Sequence of chain 1.B:
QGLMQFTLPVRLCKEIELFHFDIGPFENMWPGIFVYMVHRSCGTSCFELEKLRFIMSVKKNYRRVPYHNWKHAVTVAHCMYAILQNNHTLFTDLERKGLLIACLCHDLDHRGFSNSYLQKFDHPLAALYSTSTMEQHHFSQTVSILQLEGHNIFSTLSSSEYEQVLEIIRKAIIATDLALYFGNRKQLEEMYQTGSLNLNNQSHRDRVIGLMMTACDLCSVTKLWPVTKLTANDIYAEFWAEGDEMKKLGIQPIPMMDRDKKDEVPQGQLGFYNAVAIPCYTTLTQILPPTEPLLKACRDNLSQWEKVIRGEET

Binding-site contacts:
Ligand atom C11 contacts residue GLN280 of chain 1.B at 3.6 Å.
Ligand atom C19 contacts residue PRO266 of chain 1.B at 3.6 Å (hydrophobic).
Ligand atom C13 contacts residue MET267 of chain 1.B at 3.8 Å (hydrophobic).
Ligand atom C13 contacts residue GLY279 of chain 1.B at 3.4 Å.
Ligand atom N08 contacts residue PHE250 of chain 1.B at 3.5 Å.
Ligand atom N06 contacts residue PHE283 of chain 1.B at 3.8 Å.
Ligand atom N18 contacts residue MET267 of chain 1.B at 3.6 Å.
Ligand atom N18 contacts residue GLY279 of chain 1.B at 3.8 Å.
Ligand atom C23 contacts residue MET267 of chain 1.B at 3.8 Å (hydrophobic).
Ligand atom C02 contacts residue LEU229 of chain 1.B at 3.6 Å (hydrophobic).
Ligand atom C20 contacts residue PRO266 of chain 1.B at 3.8 Å (hydrophobic).
Ligand atom N17 contacts residue MET267 of chain 1.B at 3.7 Å.
Ligand atom CL05 contacts residue SER231 of chain 1.B at 3.6 Å.
Ligand atom C15 contacts residue GLY279 of chain 1.B at 3.5 Å.
Ligand atom C19 contacts residue MET267 of chain 1.B at 3.5 Å (hydrophobic).
Ligand atom C03 contacts residue PHE283 of chain 1.B at 3.7 Å (hydrophobic).
Ligand atom C21 contacts residue GLU275 of chain 1.B at 3.6 Å.
Ligand atom C15 contacts residue TYR247 of chain 1.B at 3.8 Å (hydrophobic).
Ligand atom C09 contacts residue GLN280 of chain 1.B at 3.7 Å.
Ligand atom C21 contacts residue VAL276 of chain 1.B at 3.8 Å (hydrophobic).
Ligand atom C15 contacts residue MET267 of chain 1.B at 3.8 Å (hydrophobic).
Ligand atom C21 contacts residue LYS272 of chain 1.B at 3.7 Å.
Ligand atom N17 contacts residue GLY279 of chain 1.B at 3.5 Å (h-bond).
Ligand atom C01 contacts residue ILE246 of chain 1.B at 3.8 Å (hydrophobic).
Ligand atom C12 contacts residue GLY279 of chain 1.B at 3.8 Å.
Ligand atom C04 contacts residue PHE283 of chain 1.B at 3.7 Å (hydrophobic).
Ligand atom C22 contacts residue TYR247 of chain 1.B at 3.8 Å (hydrophobic).
Ligand atom C11 contacts residue TYR247 of chain 1.B at 3.3 Å (hydrophobic).
Ligand atom N10 contacts residue GLN280 of chain 1.B at 3.2 Å (h-bond).
Ligand atom N14 contacts residue TYR247 of chain 1.B at 2.7 Å (h-bond).
Ligand atom C12 contacts residue PHE283 of chain 1.B at 3.6 Å (hydrophobic).
Ligand atom CL05 contacts residue LEU229 of chain 1.B at 3.6 Å.
Ligand atom C13 contacts residue TYR247 of chain 1.B at 3.6 Å (hydrophobic).
Ligand atom C04 contacts residue ILE246 of chain 1.B at 3.5 Å (hydrophobic).
Ligand atom N14 contacts residue GLY279 of chain 1.B at 3.8 Å.
Ligand atom C11 contacts residue MET267 of chain 1.B at 3.9 Å (hydrophobic).
Ligand atom C07 contacts residue PHE283 of chain 1.B at 3.7 Å (hydrophobic).
Ligand atom N16 contacts residue GLY279 of chain 1.B at 3.8 Å.
Ligand atom C20 contacts residue GLU275 of chain 1.B at 3.8 Å.
Ligand atom CL05 contacts residue TYR78 of chain 1.B at 3.8 Å.

A small-molecule ligand and the protein it binds are described below.
Small molecule (SMILES): Cn1nc(N2CCCC2)nc1CCc1nc2ccc(Cl)cn2n1